Binding-site contacts:
Ligand atom C12 contacts residue LEU111 of chain 1.A at 3.7 Å (hydrophobic).
Ligand atom O1 contacts residue ALA62 of chain 1.A at 3.8 Å.
Ligand atom C11 contacts residue TYR184 of chain 1.A at 3.4 Å (hydrophobic).
Ligand atom C16 contacts residue MET165 of chain 1.A at 3.8 Å (hydrophobic).
Ligand atom C2 contacts residue ASP118 of chain 1.A at 3.5 Å.
Ligand atom N4 contacts residue ALA180 of chain 1.A at 3.6 Å.
Ligand atom C3 contacts residue TYR184 of chain 1.A at 3.4 Å (hydrophobic).
Ligand atom C8 contacts residue TYR184 of chain 1.A at 3.6 Å (hydrophobic).
Ligand atom C10 contacts residue MET165 of chain 1.A at 3.7 Å (hydrophobic).
Ligand atom N1 contacts residue TYR184 of chain 1.A at 3.5 Å.
Ligand atom C4 contacts residue TYR184 of chain 1.A at 3.8 Å (hydrophobic).
Ligand atom C14 contacts residue ALA62 of chain 1.A at 3.9 Å (hydrophobic).
Ligand atom O1 contacts residue TYR113 of chain 1.A at 3.6 Å.
Ligand atom C14 contacts residue LEU111 of chain 1.A at 3.7 Å (hydrophobic).
Ligand atom N3 contacts residue ALA175 of chain 1.A at 3.4 Å.
Ligand atom C15 contacts residue PRO112 of chain 1.A at 3.5 Å (hydrophobic).
Ligand atom C17 contacts residue MET165 of chain 1.A at 3.7 Å (hydrophobic).
Ligand atom C1 contacts residue ASP118 of chain 1.A at 3.5 Å.
Ligand atom C11 contacts residue MET165 of chain 1.A at 3.9 Å (hydrophobic).
Ligand atom C8 contacts residue ARG162 of chain 1.A at 3.2 Å.
Ligand atom N1 contacts residue MET165 of chain 1.A at 3.5 Å (h-bond).
Ligand atom N3 contacts residue ASP176 of chain 1.A at 3.0 Å (salt-bridge).
Ligand atom C10 contacts residue ASP176 of chain 1.A at 3.8 Å.
Ligand atom C10 contacts residue TYR184 of chain 1.A at 3.5 Å (hydrophobic).
Ligand atom C15 contacts residue ALA62 of chain 1.A at 3.4 Å (hydrophobic).
Ligand atom N2 contacts residue TYR184 of chain 1.A at 3.8 Å.
Ligand atom C3 contacts residue ASP118 of chain 1.A at 3.8 Å.
Ligand atom C16 contacts residue ALA62 of chain 1.A at 3.5 Å (hydrophobic).
Ligand atom C14 contacts residue MET165 of chain 1.A at 3.8 Å (hydrophobic).
Ligand atom N4 contacts residue TYR184 of chain 1.A at 3.7 Å.
Ligand atom C12 contacts residue TYR184 of chain 1.A at 3.6 Å (hydrophobic).
Ligand atom C7 contacts residue TYR184 of chain 1.A at 3.7 Å (hydrophobic).
Ligand atom C9 contacts residue TYR184 of chain 1.A at 3.7 Å (hydrophobic).
Ligand atom C18 contacts residue MET165 of chain 1.A at 3.8 Å (hydrophobic).
Ligand atom N2 contacts residue MET165 of chain 1.A at 3.7 Å.
Ligand atom C3 contacts residue ARG162 of chain 1.A at 3.3 Å.
Ligand atom C9 contacts residue ASP176 of chain 1.A at 3.8 Å.
Ligand atom O1 contacts residue MET114 of chain 1.A at 3.0 Å (h-bond).
Ligand atom C17 contacts residue ILE38 of chain 1.A at 3.6 Å (hydrophobic).
Ligand atom C18 contacts residue VAL46 of chain 1.A at 3.7 Å (hydrophobic).

Sequence of chain 1.A:
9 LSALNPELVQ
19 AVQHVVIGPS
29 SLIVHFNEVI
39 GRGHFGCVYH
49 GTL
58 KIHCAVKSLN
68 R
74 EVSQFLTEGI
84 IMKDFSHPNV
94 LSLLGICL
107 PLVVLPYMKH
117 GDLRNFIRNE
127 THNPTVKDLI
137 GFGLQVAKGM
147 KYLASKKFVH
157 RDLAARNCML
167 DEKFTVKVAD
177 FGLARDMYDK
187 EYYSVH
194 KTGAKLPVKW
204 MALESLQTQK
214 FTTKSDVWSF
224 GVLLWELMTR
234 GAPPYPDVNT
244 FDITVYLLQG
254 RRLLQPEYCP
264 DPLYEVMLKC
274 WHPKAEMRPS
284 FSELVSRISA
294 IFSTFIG

This protein binds this small molecule.
Small molecule (SMILES): Oc1ccc(Cc2nnc3ccc(-c4ccccc4)nn23)cc1